Sequence of chain 1.C:
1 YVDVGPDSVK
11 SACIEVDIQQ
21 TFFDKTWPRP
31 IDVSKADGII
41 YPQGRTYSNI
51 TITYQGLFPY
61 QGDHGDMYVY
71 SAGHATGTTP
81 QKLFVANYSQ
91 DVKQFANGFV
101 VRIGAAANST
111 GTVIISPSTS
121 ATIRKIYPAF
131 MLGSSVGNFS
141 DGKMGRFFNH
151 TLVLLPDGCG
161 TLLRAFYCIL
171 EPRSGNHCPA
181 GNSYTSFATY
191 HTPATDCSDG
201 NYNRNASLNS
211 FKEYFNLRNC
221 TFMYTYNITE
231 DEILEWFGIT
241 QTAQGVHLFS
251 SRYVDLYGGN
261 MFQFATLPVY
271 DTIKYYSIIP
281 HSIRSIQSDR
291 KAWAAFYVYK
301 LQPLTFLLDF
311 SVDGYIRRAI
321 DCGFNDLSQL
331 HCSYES

A protein and the small-molecule ligand that binds it are described below.
Small molecule (SMILES): CC(=O)N[C@@H]1[C@@H](O)[C@H](O)[C@@H](CO)O[C@H]1O

Binding-site contacts:
Ligand atom C5 contacts residue ASN49 of chain 1.C at 3.7 Å.
Ligand atom O6 contacts residue ASN49 of chain 1.C at 4.3 Å.
Ligand atom C7 contacts residue ASN49 of chain 1.C at 3.6 Å.
Ligand atom C4 contacts residue ASN49 of chain 1.C at 4.3 Å.
Ligand atom N2 contacts residue ASN49 of chain 1.C at 2.8 Å (h-bond).
Ligand atom C3 contacts residue ASN49 of chain 1.C at 3.8 Å.
Ligand atom O5 contacts residue ASN49 of chain 1.C at 2.5 Å (h-bond).
Ligand atom C1 contacts residue ASN49 of chain 1.C at 1.5 Å.
Ligand atom C2 contacts residue ASN49 of chain 1.C at 2.5 Å.
Ligand atom O7 contacts residue ASN49 of chain 1.C at 3.9 Å.